Sequence of chain 1.A:
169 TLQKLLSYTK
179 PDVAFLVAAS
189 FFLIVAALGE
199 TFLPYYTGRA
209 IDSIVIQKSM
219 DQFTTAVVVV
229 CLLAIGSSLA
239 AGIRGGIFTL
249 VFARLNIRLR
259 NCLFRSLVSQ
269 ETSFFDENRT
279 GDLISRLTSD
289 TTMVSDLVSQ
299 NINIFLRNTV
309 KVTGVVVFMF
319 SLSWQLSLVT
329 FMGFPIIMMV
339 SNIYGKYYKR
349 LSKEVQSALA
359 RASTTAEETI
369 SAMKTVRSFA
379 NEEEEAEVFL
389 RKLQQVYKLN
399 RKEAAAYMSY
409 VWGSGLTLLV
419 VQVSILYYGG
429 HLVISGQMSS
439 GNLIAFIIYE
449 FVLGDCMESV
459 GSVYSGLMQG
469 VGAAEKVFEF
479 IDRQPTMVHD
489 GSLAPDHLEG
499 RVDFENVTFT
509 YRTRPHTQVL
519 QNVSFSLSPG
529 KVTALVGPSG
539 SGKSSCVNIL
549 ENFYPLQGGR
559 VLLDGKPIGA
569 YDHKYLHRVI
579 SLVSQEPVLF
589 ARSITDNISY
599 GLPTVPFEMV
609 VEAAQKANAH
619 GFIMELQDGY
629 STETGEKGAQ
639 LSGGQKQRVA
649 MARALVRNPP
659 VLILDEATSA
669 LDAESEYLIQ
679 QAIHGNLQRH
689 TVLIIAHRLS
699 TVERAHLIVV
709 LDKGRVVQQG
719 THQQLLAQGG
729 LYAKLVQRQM

Binding-site contacts:
Ligand atom O contacts residue TYR405 of chain 1.B at 2.3 Å (h-bond).
Ligand atom CZ contacts residue TYR405 of chain 1.A at 3.5 Å (hydrophobic).
Ligand atom CD2 contacts residue SER297 of chain 1.A at 3.7 Å.
Ligand atom CA contacts residue TYR405 of chain 1.B at 3.7 Å (hydrophobic).
Ligand atom C contacts residue TYR405 of chain 1.B at 3.1 Å (hydrophobic).
Ligand atom CZ contacts residue GLN298 of chain 1.B at 3.7 Å.
Ligand atom NH1 contacts residue TYR405 of chain 1.A at 4.1 Å.
Ligand atom O contacts residue GLN298 of chain 1.A at 3.1 Å (h-bond).
Ligand atom O contacts residue GLY243 of chain 1.A at 3.6 Å.
Ligand atom NH1 contacts residue ARG242 of chain 1.B at 3.7 Å.
Ligand atom NH1 contacts residue ARG305 of chain 1.B at 3.7 Å.
Ligand atom NE contacts residue GLN298 of chain 1.B at 4.2 Å.
Ligand atom NH2 contacts residue ARG242 of chain 1.B at 4.4 Å.
Ligand atom CB contacts residue TYR405 of chain 1.B at 3.8 Å (hydrophobic).
Ligand atom NH2 contacts residue GLU456 of chain 1.B at 3.6 Å.
Ligand atom CD contacts residue SER460 of chain 1.B at 4.2 Å.
Ligand atom CG contacts residue SER460 of chain 1.A at 4.3 Å.
Ligand atom CD contacts residue TYR405 of chain 1.A at 3.7 Å (hydrophobic).
Ligand atom NH1 contacts residue ASN301 of chain 1.B at 3.7 Å.
Ligand atom NE contacts residue GLU456 of chain 1.B at 4.4 Å.
Ligand atom NZ contacts residue GLU456 of chain 1.A at 4.1 Å.
Ligand atom NE contacts residue TYR405 of chain 1.A at 3.2 Å (h-bond).
Ligand atom C contacts residue ARG242 of chain 1.A at 4.1 Å.
Ligand atom CD2 contacts residue GLN298 of chain 1.A at 3.7 Å.
Ligand atom C contacts residue GLN298 of chain 1.A at 4.2 Å.
Ligand atom CD1 contacts residue THR247 of chain 1.A at 3.8 Å.
Ligand atom NH2 contacts residue TYR405 of chain 1.A at 3.8 Å.
Ligand atom NH1 contacts residue GLN298 of chain 1.B at 4.3 Å.
Ligand atom OE2 contacts residue ARG305 of chain 1.A at 4.4 Å.
Ligand atom CG contacts residue TYR405 of chain 1.A at 4.3 Å (hydrophobic).
Ligand atom CZ contacts residue ARG242 of chain 1.B at 4.4 Å.
Ligand atom NH2 contacts residue GLN298 of chain 1.B at 3.0 Å (h-bond).
Ligand atom OE2 contacts residue GLN298 of chain 1.A at 4.4 Å.
Ligand atom O contacts residue ARG242 of chain 1.A at 4.1 Å.
Ligand atom NH1 contacts residue GLU456 of chain 1.B at 2.4 Å (salt-bridge).
Ligand atom N contacts residue TYR405 of chain 1.B at 3.6 Å.
Ligand atom CZ contacts residue GLU456 of chain 1.B at 3.4 Å.
Ligand atom OE2 contacts residue ILE302 of chain 1.A at 4.0 Å.
Ligand atom CG contacts residue GLN298 of chain 1.A at 4.4 Å.
Ligand atom N contacts residue GLN298 of chain 1.A at 3.9 Å.

This small molecule binds to this protein.
Small molecule (SMILES): CC(C)C[C@@H](C=O)NC(=O)[C@H](CCC(=O)O)NC(=O)[C@@H](NC(=O)[C@H](CO)NC(=O)[C@H](CCCCN)NC(=O)[C@H](C)NC(=O)[C@H](C)NC(=O)[C@H](CCCN=C(N)N)NC(=O)[C@@H](N)CCCN=C(N)N)[C@@H](C)O

Sequence of chain 1.B:
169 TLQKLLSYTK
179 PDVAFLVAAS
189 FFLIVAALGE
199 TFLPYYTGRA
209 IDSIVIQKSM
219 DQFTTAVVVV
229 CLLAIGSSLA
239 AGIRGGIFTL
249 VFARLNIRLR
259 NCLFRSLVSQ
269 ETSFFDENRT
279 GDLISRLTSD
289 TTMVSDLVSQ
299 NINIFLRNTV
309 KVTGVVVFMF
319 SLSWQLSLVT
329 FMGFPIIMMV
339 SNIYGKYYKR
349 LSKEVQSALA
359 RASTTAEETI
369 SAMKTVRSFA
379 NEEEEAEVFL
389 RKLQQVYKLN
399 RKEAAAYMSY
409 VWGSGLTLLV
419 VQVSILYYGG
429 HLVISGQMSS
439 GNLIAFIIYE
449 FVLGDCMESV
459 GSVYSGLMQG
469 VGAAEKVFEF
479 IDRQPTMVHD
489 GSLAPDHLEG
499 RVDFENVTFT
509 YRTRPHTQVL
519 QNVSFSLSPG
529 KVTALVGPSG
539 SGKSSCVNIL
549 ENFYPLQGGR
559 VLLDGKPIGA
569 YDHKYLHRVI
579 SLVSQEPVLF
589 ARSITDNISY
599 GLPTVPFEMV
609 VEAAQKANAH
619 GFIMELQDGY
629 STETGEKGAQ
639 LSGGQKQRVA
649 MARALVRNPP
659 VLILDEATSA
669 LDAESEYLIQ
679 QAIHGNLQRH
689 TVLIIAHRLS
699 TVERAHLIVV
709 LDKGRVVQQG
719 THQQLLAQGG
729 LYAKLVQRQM